Sequence of chain 1.A:
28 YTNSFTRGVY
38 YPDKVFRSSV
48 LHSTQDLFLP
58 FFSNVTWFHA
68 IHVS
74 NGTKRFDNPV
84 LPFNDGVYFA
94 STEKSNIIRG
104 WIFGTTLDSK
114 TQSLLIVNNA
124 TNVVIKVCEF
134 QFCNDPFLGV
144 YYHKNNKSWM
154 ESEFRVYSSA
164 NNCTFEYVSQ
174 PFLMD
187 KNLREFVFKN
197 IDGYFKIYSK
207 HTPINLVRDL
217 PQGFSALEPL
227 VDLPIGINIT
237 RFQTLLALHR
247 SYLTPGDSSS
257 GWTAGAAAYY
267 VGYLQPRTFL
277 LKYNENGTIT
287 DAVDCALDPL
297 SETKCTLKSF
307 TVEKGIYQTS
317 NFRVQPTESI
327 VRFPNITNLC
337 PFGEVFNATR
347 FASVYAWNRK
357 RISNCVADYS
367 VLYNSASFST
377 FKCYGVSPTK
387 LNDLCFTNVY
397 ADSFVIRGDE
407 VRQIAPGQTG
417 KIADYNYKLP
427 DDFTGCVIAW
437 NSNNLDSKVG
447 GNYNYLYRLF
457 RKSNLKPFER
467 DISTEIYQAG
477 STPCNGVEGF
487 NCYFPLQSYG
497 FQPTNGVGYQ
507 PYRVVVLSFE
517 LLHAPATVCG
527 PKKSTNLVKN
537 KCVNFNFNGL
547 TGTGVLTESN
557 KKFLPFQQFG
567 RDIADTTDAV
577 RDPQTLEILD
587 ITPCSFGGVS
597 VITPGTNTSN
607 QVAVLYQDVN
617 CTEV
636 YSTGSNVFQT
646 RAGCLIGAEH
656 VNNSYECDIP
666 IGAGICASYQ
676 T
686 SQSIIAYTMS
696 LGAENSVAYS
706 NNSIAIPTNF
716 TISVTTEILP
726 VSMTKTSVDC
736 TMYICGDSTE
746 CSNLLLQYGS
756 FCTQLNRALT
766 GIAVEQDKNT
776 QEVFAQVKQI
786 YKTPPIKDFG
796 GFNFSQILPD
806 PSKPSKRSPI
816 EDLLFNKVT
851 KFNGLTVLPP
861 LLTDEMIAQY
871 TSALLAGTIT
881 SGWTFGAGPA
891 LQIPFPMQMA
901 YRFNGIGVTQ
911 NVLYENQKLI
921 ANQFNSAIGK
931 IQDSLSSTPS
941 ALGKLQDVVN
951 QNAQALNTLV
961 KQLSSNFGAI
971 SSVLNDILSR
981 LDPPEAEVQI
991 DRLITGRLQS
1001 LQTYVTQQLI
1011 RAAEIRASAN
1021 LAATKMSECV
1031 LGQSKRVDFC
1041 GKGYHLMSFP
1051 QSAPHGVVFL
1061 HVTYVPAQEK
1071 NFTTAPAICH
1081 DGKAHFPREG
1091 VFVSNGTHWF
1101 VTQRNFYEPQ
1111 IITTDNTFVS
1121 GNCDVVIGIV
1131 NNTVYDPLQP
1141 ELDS

Binding-site contacts:
Ligand atom N2 contacts residue TYR28 of chain 1.A at 4.2 Å.
Ligand atom O3 contacts residue ASN61 of chain 1.A at 4.3 Å.
Ligand atom O6 contacts residue SER60 of chain 1.A at 3.9 Å.
Ligand atom C7 contacts residue TYR28 of chain 1.A at 3.9 Å (hydrophobic).
Ligand atom O6 contacts residue PHE59 of chain 1.A at 3.6 Å.
Ligand atom C5 contacts residue ASN61 of chain 1.A at 3.0 Å.
Ligand atom O6 contacts residue ASN61 of chain 1.A at 3.2 Å (h-bond).
Ligand atom C2 contacts residue ASN61 of chain 1.A at 2.5 Å.
Ligand atom O7 contacts residue TYR28 of chain 1.A at 4.2 Å.
Ligand atom C1 contacts residue ASN61 of chain 1.A at 1.4 Å.
Ligand atom N2 contacts residue ASN61 of chain 1.A at 3.6 Å.
Ligand atom C6 contacts residue ASN61 of chain 1.A at 3.2 Å.
Ligand atom C8 contacts residue TYR28 of chain 1.A at 3.6 Å (hydrophobic).
Ligand atom C3 contacts residue ASN61 of chain 1.A at 3.4 Å.
Ligand atom O5 contacts residue ASN61 of chain 1.A at 2.4 Å (h-bond).
Ligand atom C4 contacts residue ASN61 of chain 1.A at 3.1 Å.

This small molecule binds to this protein.
Small molecule (SMILES): CC(=O)N[C@@H]1[C@@H](O)[C@H](O)[C@@H](CO)O[C@H]1O